The protein below binds the small molecule below.
Small molecule (SMILES): Nc1ncnc2c1ncn2[C@@H]1O[C@H](CO[P](=O)(O)O[P](=O)(O)NP(=O)(O)O)[C@@H](O)[C@H]1O

Binding-site contacts:
Ligand atom O2A contacts residue LYS102 of chain 1.A at 3.2 Å (salt-bridge).
Ligand atom N6 contacts residue GLU101 of chain 1.A at 2.8 Å (salt-bridge).
Ligand atom C1' contacts residue GLU154 of chain 1.A at 3.2 Å.
Ligand atom C6 contacts residue ILE237 of chain 1.A at 3.5 Å (hydrophobic).
Ligand atom O2B contacts residue LYS248 of chain 1.A at 3.6 Å.
Ligand atom N1 contacts residue PHE179 of chain 1.A at 3.4 Å.
Ligand atom O5' contacts residue LYS102 of chain 1.A at 2.8 Å.
Ligand atom N1 contacts residue GLU100 of chain 1.A at 3.6 Å (salt-bridge).
Ligand atom N1 contacts residue LYS239 of chain 1.A at 2.9 Å (salt-bridge).
Ligand atom O2' contacts residue ASN107 of chain 1.A at 3.0 Å (h-bond).
Ligand atom O1A contacts residue ARG80 of chain 1.A at 3.7 Å.
Ligand atom O3G contacts residue ARG122 of chain 1.A at 2.7 Å (salt-bridge).
Ligand atom PG contacts residue HIS77 of chain 1.A at 3.6 Å.
Ligand atom PG contacts residue LYS248 of chain 1.A at 3.6 Å.
Ligand atom O2' contacts residue GLU154 of chain 1.A at 2.6 Å (salt-bridge).
Ligand atom O4' contacts residue LYS102 of chain 1.A at 3.6 Å.
Ligand atom N3 contacts residue PHE179 of chain 1.A at 3.6 Å.
Ligand atom O3' contacts residue ASN107 of chain 1.A at 3.4 Å (h-bond).
Ligand atom O2G contacts residue LYS248 of chain 1.A at 3.1 Å (salt-bridge).
Ligand atom C2' contacts residue GLU154 of chain 1.A at 3.2 Å.
Ligand atom N7 contacts residue LYS102 of chain 1.A at 3.3 Å.
Ligand atom O1A contacts residue LYS248 of chain 1.A at 2.9 Å (salt-bridge).
Ligand atom O3A contacts residue LYS248 of chain 1.A at 3.3 Å (salt-bridge).
Ligand atom N7 contacts residue GLU101 of chain 1.A at 3.5 Å (salt-bridge).
Ligand atom O2G contacts residue ILE78 of chain 1.A at 3.0 Å (h-bond).
Ligand atom N3B contacts residue ARG122 of chain 1.A at 3.0 Å (salt-bridge).
Ligand atom N7 contacts residue VAL103 of chain 1.A at 3.0 Å (h-bond).
Ligand atom O3G contacts residue HIS77 of chain 1.A at 2.5 Å (h-bond).
Ligand atom C8 contacts residue VAL103 of chain 1.A at 3.2 Å (hydrophobic).
Ligand atom C2' contacts residue PHE179 of chain 1.A at 3.6 Å (hydrophobic).
Ligand atom C2' contacts residue ASN107 of chain 1.A at 3.6 Å.
Ligand atom O3' contacts residue ARG122 of chain 1.A at 3.3 Å (salt-bridge).
Ligand atom PA contacts residue LYS102 of chain 1.A at 3.5 Å.
Ligand atom N6 contacts residue GLU100 of chain 1.A at 2.9 Å (salt-bridge).
Ligand atom O1G contacts residue HIS77 of chain 1.A at 3.6 Å.
Ligand atom N1 contacts residue ILE237 of chain 1.A at 3.6 Å.
Ligand atom C6 contacts residue PHE179 of chain 1.A at 3.5 Å (hydrophobic).
Ligand atom O1G contacts residue LYS248 of chain 1.A at 3.2 Å (salt-bridge).
Ligand atom C2 contacts residue PHE179 of chain 1.A at 3.4 Å (hydrophobic).
Ligand atom PA contacts residue LYS248 of chain 1.A at 3.6 Å.

Sequence of chain 1.B:
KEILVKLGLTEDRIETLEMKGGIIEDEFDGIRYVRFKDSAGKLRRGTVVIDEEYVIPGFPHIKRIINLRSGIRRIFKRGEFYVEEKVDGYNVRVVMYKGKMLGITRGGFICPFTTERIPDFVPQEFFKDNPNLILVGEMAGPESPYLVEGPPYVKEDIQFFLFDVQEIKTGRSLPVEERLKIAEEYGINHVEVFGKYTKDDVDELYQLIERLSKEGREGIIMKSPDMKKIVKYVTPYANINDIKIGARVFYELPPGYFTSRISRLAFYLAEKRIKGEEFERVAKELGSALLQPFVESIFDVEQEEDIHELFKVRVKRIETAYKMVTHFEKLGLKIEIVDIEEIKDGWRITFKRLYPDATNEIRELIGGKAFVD

Sequence of chain 1.A:
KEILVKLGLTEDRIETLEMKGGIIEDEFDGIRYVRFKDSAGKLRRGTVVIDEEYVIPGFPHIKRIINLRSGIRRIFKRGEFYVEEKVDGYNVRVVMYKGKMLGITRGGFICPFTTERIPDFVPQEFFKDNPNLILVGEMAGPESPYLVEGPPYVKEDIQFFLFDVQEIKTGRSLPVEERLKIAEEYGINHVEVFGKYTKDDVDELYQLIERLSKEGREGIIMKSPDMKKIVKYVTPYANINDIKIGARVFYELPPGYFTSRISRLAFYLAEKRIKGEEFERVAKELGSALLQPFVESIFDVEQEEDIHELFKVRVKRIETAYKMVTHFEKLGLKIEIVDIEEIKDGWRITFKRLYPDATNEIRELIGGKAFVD